This small molecule binds to this protein.
Small molecule (SMILES): [H]/N=C(/N)NC[C@@H]1[C@@H](NC(=O)C(=O)Nc2ccc(Cl)c(F)c2)c2ccc(CNC)cc2N1C(=O)OCCC(F)(F)F

Binding-site contacts:
Ligand atom C04 contacts residue TRP291 of chain 1.C at 3.5 Å (hydrophobic).
Ligand atom O30 contacts residue MET341 of chain 1.C at 3.3 Å.
Ligand atom C17 contacts residue GLY339 of chain 1.C at 3.6 Å.
Ligand atom C22 contacts residue ASN289 of chain 1.C at 3.5 Å.
Ligand atom C23 contacts residue SER242 of chain 1.C at 3.5 Å.
Ligand atom N15 contacts residue GLY295 of chain 1.C at 3.2 Å (h-bond).
Ligand atom N13 contacts residue MET290 of chain 1.C at 2.8 Å (h-bond).
Ligand atom F25 contacts residue VAL139 of chain 1.C at 3.6 Å.
Ligand atom C32 contacts residue GLY339 of chain 1.C at 3.3 Å.
Ligand atom O30 contacts residue TRP291 of chain 1.C at 3.6 Å.
Ligand atom N21 contacts residue GLU237 of chain 1.C at 3.5 Å.
Ligand atom F25 contacts residue SER140 of chain 1.C at 3.3 Å.
Ligand atom C02 contacts residue GLY339 of chain 1.C at 3.5 Å.
Ligand atom C19 contacts residue MET290 of chain 1.C at 3.5 Å (hydrophobic).
Ligand atom F09 contacts residue GLN292 of chain 1.C at 3.1 Å.
Ligand atom O01 contacts residue ASP340 of chain 1.C at 3.6 Å.
Ligand atom C29 contacts residue ILE288 of chain 1.C at 3.6 Å (hydrophobic).
Ligand atom O30 contacts residue GLY339 of chain 1.C at 3.4 Å (h-bond).
Ligand atom CL27 contacts residue PHE249 of chain 1.C at 3.6 Å.
Ligand atom C24 contacts residue SER242 of chain 1.C at 3.3 Å.
Ligand atom O31 contacts residue MET290 of chain 1.C at 3.0 Å (h-bond).
Ligand atom O03 contacts residue TRP291 of chain 1.C at 3.5 Å (h-bond).
Ligand atom CL27 contacts residue PHE243 of chain 1.C at 3.5 Å.
Ligand atom C33 contacts residue GLY339 of chain 1.C at 3.5 Å.
Ligand atom F25 contacts residue SER242 of chain 1.C at 3.1 Å.
Ligand atom C11 contacts residue GLY339 of chain 1.C at 3.5 Å.
Ligand atom N21 contacts residue ASN289 of chain 1.C at 2.8 Å (h-bond).
Ligand atom N15 contacts residue MET290 of chain 1.C at 3.1 Å (h-bond).
Ligand atom C14 contacts residue MET290 of chain 1.C at 3.4 Å (hydrophobic).
Ligand atom O31 contacts residue ASN289 of chain 1.C at 3.3 Å (h-bond).
Ligand atom N13 contacts residue GLU293 of chain 1.C at 3.3 Å (salt-bridge).
Ligand atom N15 contacts residue GLU293 of chain 1.C at 3.5 Å (salt-bridge).
Ligand atom N18 contacts residue GLY339 of chain 1.C at 2.8 Å (h-bond).
Ligand atom C29 contacts residue ASN289 of chain 1.C at 3.2 Å.
Ligand atom C20 contacts residue TRP291 of chain 1.C at 3.7 Å (hydrophobic).
Ligand atom C23 contacts residue MET341 of chain 1.C at 3.6 Å (hydrophobic).
Ligand atom F09 contacts residue GLU293 of chain 1.C at 3.2 Å.
Ligand atom C22 contacts residue GLU237 of chain 1.C at 3.6 Å.
Ligand atom N38 contacts residue GLY338 of chain 1.C at 3.4 Å (h-bond).
Ligand atom N10 contacts residue GLY339 of chain 1.C at 3.2 Å (h-bond).

Sequence of chain 1.C:
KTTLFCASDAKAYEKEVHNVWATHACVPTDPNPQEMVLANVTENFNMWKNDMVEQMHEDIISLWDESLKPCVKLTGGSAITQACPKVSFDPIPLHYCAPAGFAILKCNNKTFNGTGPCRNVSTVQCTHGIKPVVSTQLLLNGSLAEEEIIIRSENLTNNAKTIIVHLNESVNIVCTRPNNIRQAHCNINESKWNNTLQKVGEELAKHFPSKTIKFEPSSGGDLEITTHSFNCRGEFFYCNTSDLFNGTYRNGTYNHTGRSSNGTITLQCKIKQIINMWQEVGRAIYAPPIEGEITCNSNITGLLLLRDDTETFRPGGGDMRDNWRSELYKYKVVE